Binding-site contacts:
Ligand atom CD contacts residue LYS70 of chain 1.E at 3.5 Å.
Ligand atom O contacts residue HIS72 of chain 2.E at 3.5 Å.
Ligand atom O contacts residue HIS72 of chain 2.E at 3.0 Å (h-bond).
Ligand atom CD2 contacts residue GLN48 of chain 1.E at 3.5 Å.
Ligand atom NE1 contacts residue GLN48 of chain 1.E at 3.0 Å (h-bond).
Ligand atom CH2 contacts residue ILE37 of chain 1.E at 3.5 Å (hydrophobic).
Ligand atom CD1 contacts residue TYR76 of chain 1.E at 3.6 Å (hydrophobic).
Ligand atom CZ contacts residue HIS49 of chain 1.E at 3.5 Å.
Ligand atom OE1 contacts residue LYS70 of chain 1.E at 3.5 Å (salt-bridge).
Ligand atom CZ2 contacts residue VAL69 of chain 1.E at 3.8 Å (hydrophobic).
Ligand atom C contacts residue LEU30 of chain 1.E at 3.8 Å (hydrophobic).
Ligand atom OE2 contacts residue HIS49 of chain 1.E at 3.8 Å.
Ligand atom CE2 contacts residue GLN48 of chain 1.E at 3.5 Å.
Ligand atom CH2 contacts residue VAL69 of chain 1.E at 3.8 Å (hydrophobic).
Ligand atom C contacts residue ARG73 of chain 2.E at 3.4 Å.
Ligand atom CD1 contacts residue GLN48 of chain 1.E at 3.5 Å.
Ligand atom O contacts residue GLU71 of chain 2.E at 3.4 Å.
Ligand atom O contacts residue ARG73 of chain 2.E at 2.9 Å (salt-bridge).
Ligand atom OE2 contacts residue VAL69 of chain 1.E at 3.7 Å.
Ligand atom O contacts residue ARG73 of chain 2.E at 2.5 Å (salt-bridge).
Ligand atom CA contacts residue ARG73 of chain 2.E at 3.6 Å.
Ligand atom CE2 contacts residue GLN48 of chain 1.E at 3.6 Å.
Ligand atom CZ2 contacts residue GLN48 of chain 1.E at 3.6 Å.
Ligand atom CB contacts residue HIS72 of chain 1.E at 3.7 Å.
Ligand atom O contacts residue LEU30 of chain 1.E at 3.5 Å.
Ligand atom CD1 contacts residue TYR43 of chain 1.E at 3.6 Å (hydrophobic).
Ligand atom C contacts residue TYR76 of chain 1.E at 3.3 Å (hydrophobic).
Ligand atom CA contacts residue TYR76 of chain 1.E at 3.1 Å (hydrophobic).
Ligand atom OXT contacts residue ARG73 of chain 2.E at 3.6 Å (salt-bridge).
Ligand atom CB contacts residue MET38 of chain 1.E at 3.6 Å (hydrophobic).
Ligand atom CD2 contacts residue PHE31 of chain 1.E at 3.4 Å (hydrophobic).
Ligand atom CD2 contacts residue VAL69 of chain 1.E at 3.6 Å (hydrophobic).
Ligand atom O contacts residue LYS70 of chain 2.E at 3.7 Å.
Ligand atom CD1 contacts residue LEU30 of chain 1.E at 3.7 Å (hydrophobic).
Ligand atom CE1 contacts residue HIS49 of chain 1.E at 3.6 Å.
Ligand atom NE1 contacts residue TYR43 of chain 1.E at 3.3 Å.
Ligand atom OE2 contacts residue LYS70 of chain 1.E at 2.8 Å (salt-bridge).
Ligand atom O contacts residue TYR76 of chain 1.E at 2.5 Å (h-bond).
Ligand atom OH contacts residue HIS49 of chain 1.E at 3.4 Å (h-bond).
Ligand atom CE3 contacts residue MET38 of chain 1.E at 3.8 Å (hydrophobic).

Sequence of chain 1.E:
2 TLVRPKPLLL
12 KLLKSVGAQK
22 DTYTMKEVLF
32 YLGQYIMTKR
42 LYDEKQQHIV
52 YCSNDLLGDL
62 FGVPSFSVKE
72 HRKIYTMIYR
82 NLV

Sequence of chain 2.E:
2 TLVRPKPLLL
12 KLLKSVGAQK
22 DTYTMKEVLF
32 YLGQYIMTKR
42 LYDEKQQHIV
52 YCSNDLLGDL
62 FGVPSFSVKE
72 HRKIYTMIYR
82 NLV

A small-molecule ligand and the protein it binds are described below.
Small molecule (SMILES): CC(C)C[C@@H](NC(=O)[C@H](N)CC(N)=O)C(=O)N[C@H](CCC(=O)O)C(=O)N[C@H](CCCCN)C(=O)N[C@H](CC(C)C)C(=O)N[C@H](CC(C)C)C(=O)N[C@H](CCCN=C(N)N)C(=O)O.N[C@H](Cc1c[nH]c2ccccc12)C(=O)N[C@@H](C=O)Cc1ccc(O)cc1